A small-molecule ligand and the protein it binds are described below.
Small molecule (SMILES): CC[C@@H]1C(=O)N(C)c2cnc(-c3ccc[nH]3)nc2N1C1CCCC1

Binding-site contacts:
Ligand atom N7 contacts residue TYR109 of chain 1.A at 3.9 Å.
Ligand atom C20 contacts residue CYS44 of chain 1.A at 3.5 Å (hydrophobic).
Ligand atom C6 contacts residue CYS110 of chain 1.A at 3.6 Å (hydrophobic).
Ligand atom C8 contacts residue ALA57 of chain 1.A at 3.4 Å (hydrophobic).
Ligand atom C22 contacts residue CYS44 of chain 1.A at 3.8 Å (hydrophobic).
Ligand atom C4 contacts residue LEU36 of chain 1.A at 3.9 Å (hydrophobic).
Ligand atom C19 contacts residue CYS44 of chain 1.A at 3.8 Å (hydrophobic).
Ligand atom C9 contacts residue PHE160 of chain 1.A at 4.0 Å (hydrophobic).
Ligand atom C24 contacts residue VAL91 of chain 1.A at 3.4 Å (hydrophobic).
Ligand atom N7 contacts residue ALA57 of chain 1.A at 3.4 Å.
Ligand atom C4 contacts residue CYS110 of chain 1.A at 3.9 Å (hydrophobic).
Ligand atom C4 contacts residue SER111 of chain 1.A at 4.0 Å.
Ligand atom C19 contacts residue LEU36 of chain 1.A at 3.5 Å (hydrophobic).
Ligand atom C13 contacts residue PHE160 of chain 1.A at 3.5 Å (hydrophobic).
Ligand atom C21 contacts residue LYS59 of chain 1.A at 4.0 Å.
Ligand atom N15 contacts residue PHE160 of chain 1.A at 3.7 Å.
Ligand atom C3 contacts residue SER111 of chain 1.A at 3.9 Å.
Ligand atom C3 contacts residue TYR109 of chain 1.A at 3.5 Å (hydrophobic).
Ligand atom C3 contacts residue CYS110 of chain 1.A at 3.2 Å (hydrophobic).
Ligand atom N7 contacts residue CYS110 of chain 1.A at 2.9 Å (h-bond).
Ligand atom O23 contacts residue LEU107 of chain 1.A at 3.6 Å.
Ligand atom C2 contacts residue CYS110 of chain 1.A at 3.3 Å (hydrophobic).
Ligand atom C21 contacts residue CYS44 of chain 1.A at 4.0 Å (hydrophobic).
Ligand atom C20 contacts residue LEU36 of chain 1.A at 3.9 Å (hydrophobic).
Ligand atom C14 contacts residue PHE160 of chain 1.A at 3.4 Å (hydrophobic).
Ligand atom N12 contacts residue PHE160 of chain 1.A at 3.8 Å.
Ligand atom C9 contacts residue ALA57 of chain 1.A at 3.8 Å (hydrophobic).
Ligand atom C8 contacts residue CYS110 of chain 1.A at 3.4 Å (hydrophobic).
Ligand atom C6 contacts residue ALA57 of chain 1.A at 3.8 Å (hydrophobic).
Ligand atom C24 contacts residue LEU107 of chain 1.A at 3.9 Å (hydrophobic).
Ligand atom C5 contacts residue LEU36 of chain 1.A at 3.6 Å (hydrophobic).
Ligand atom C19 contacts residue GLY37 of chain 1.A at 3.8 Å.
Ligand atom C24 contacts residue GLU108 of chain 1.A at 3.5 Å.
Ligand atom O23 contacts residue PHE160 of chain 1.A at 3.5 Å.
Ligand atom C22 contacts residue LYS59 of chain 1.A at 3.6 Å.
Ligand atom N7 contacts residue GLU108 of chain 1.A at 3.9 Å.
Ligand atom C18 contacts residue LYS38 of chain 1.A at 3.5 Å.
Ligand atom C4 contacts residue TYR109 of chain 1.A at 3.4 Å (hydrophobic).
Ligand atom C8 contacts residue GLU108 of chain 1.A at 3.2 Å.
Ligand atom C19 contacts residue LYS38 of chain 1.A at 4.0 Å.

Sequence of chain 1.A:
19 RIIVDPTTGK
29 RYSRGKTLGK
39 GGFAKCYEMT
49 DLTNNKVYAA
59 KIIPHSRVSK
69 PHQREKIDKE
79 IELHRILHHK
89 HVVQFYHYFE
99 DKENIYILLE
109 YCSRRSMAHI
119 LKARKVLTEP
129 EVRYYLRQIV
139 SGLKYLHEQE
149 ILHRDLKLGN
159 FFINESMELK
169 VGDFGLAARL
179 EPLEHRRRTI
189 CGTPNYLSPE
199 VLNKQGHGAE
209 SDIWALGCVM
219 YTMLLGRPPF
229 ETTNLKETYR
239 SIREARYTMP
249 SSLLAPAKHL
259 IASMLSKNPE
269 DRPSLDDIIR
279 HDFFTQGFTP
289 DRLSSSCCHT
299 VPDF